Sequence of chain 1.A:
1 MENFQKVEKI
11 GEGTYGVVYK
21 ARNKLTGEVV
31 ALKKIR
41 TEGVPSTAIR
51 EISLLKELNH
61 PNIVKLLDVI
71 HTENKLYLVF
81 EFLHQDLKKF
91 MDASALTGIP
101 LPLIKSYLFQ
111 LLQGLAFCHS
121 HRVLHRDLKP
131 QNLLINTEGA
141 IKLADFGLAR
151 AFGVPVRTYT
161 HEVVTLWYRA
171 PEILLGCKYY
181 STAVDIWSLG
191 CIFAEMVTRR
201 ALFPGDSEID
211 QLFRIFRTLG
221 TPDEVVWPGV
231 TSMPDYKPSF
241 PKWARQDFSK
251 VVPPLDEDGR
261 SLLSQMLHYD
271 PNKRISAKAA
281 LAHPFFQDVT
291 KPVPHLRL

Binding-site contacts:
Ligand atom N1 contacts residue ALA31 of chain 1.A at 3.9 Å.
Ligand atom N1 contacts residue GLU81 of chain 1.A at 3.9 Å.
Ligand atom C1B contacts residue ILE10 of chain 1.A at 3.6 Å (hydrophobic).
Ligand atom C6 contacts residue ALA31 of chain 1.A at 3.6 Å (hydrophobic).
Ligand atom N7 contacts residue LEU83 of chain 1.A at 2.7 Å (h-bond).
Ligand atom C6B contacts residue ILE10 of chain 1.A at 3.7 Å (hydrophobic).
Ligand atom C5 contacts residue LEU134 of chain 1.A at 3.3 Å (hydrophobic).
Ligand atom C6B contacts residue LEU83 of chain 1.A at 3.1 Å (hydrophobic).
Ligand atom C5B contacts residue ILE10 of chain 1.A at 3.8 Å (hydrophobic).
Ligand atom C4 contacts residue LEU134 of chain 1.A at 3.5 Å (hydrophobic).
Ligand atom C6 contacts residue GLU81 of chain 1.A at 3.0 Å.
Ligand atom C6A contacts residue PHE80 of chain 1.A at 3.6 Å (hydrophobic).
Ligand atom N7 contacts residue LEU134 of chain 1.A at 3.7 Å.
Ligand atom C5 contacts residue ALA31 of chain 1.A at 3.6 Å (hydrophobic).
Ligand atom C2B contacts residue ILE10 of chain 1.A at 3.6 Å (hydrophobic).
Ligand atom N7 contacts residue PHE82 of chain 1.A at 3.6 Å.
Ligand atom C3B contacts residue ILE10 of chain 1.A at 3.4 Å (hydrophobic).
Ligand atom C2 contacts residue LEU83 of chain 1.A at 3.6 Å (hydrophobic).
Ligand atom C6B contacts residue HIS84 of chain 1.A at 3.5 Å.
Ligand atom C3A contacts residue ASP145 of chain 1.A at 3.6 Å.
Ligand atom C2 contacts residue LEU134 of chain 1.A at 3.5 Å (hydrophobic).
Ligand atom C6A contacts residue ASP145 of chain 1.A at 3.4 Å.
Ligand atom N1 contacts residue LEU134 of chain 1.A at 3.9 Å.
Ligand atom C6 contacts residue LEU134 of chain 1.A at 3.5 Å (hydrophobic).
Ligand atom N1 contacts residue LEU83 of chain 1.A at 3.0 Å (h-bond).
Ligand atom C6 contacts residue PHE82 of chain 1.A at 3.9 Å (hydrophobic).
Ligand atom C5B contacts residue HIS84 of chain 1.A at 3.5 Å.
Ligand atom C7A contacts residue ASP145 of chain 1.A at 3.7 Å.
Ligand atom C4B contacts residue ILE10 of chain 1.A at 3.8 Å (hydrophobic).
Ligand atom N1 contacts residue PHE82 of chain 1.A at 3.7 Å.
Ligand atom N2A contacts residue VAL18 of chain 1.A at 3.9 Å.
Ligand atom C9B contacts residue ILE10 of chain 1.A at 3.8 Å (hydrophobic).
Ligand atom C1B contacts residue LEU83 of chain 1.A at 3.4 Å (hydrophobic).
Ligand atom N2A contacts residue ASP145 of chain 1.A at 2.9 Å (salt-bridge).
Ligand atom C6B contacts residue GLN85 of chain 1.A at 3.8 Å.
Ligand atom N3 contacts residue LEU134 of chain 1.A at 3.3 Å.
Ligand atom C1A contacts residue ASP145 of chain 1.A at 3.9 Å.
Ligand atom C6 contacts residue LEU83 of chain 1.A at 3.6 Å (hydrophobic).
Ligand atom C9B contacts residue LYS89 of chain 1.A at 3.6 Å.
Ligand atom C7A contacts residue GLN131 of chain 1.A at 3.9 Å.

The small molecule below binds the protein below.
Small molecule (SMILES): Cc1nc(C)c(-c2ccnc(Nc3ccc(N(C)C)cc3)n2)s1